Binding-site contacts:
Ligand atom O6 contacts residue ASN331 of chain 1.B at 3.5 Å.
Ligand atom C4 contacts residue SER324 of chain 1.B at 3.4 Å.
Ligand atom O6 contacts residue THR358 of chain 1.B at 3.1 Å (h-bond).
Ligand atom N2 contacts residue ASN328 of chain 1.B at 2.8 Å (h-bond).
Ligand atom O6 contacts residue SER324 of chain 1.B at 2.7 Å (h-bond).
Ligand atom C7 contacts residue THR358 of chain 1.B at 3.9 Å.
Ligand atom C8 contacts residue THR358 of chain 1.B at 3.6 Å.
Ligand atom C7 contacts residue ASN328 of chain 1.B at 3.9 Å.
Ligand atom C1 contacts residue THR360 of chain 1.B at 3.4 Å.
Ligand atom C7 contacts residue LEU325 of chain 1.B at 3.7 Å (hydrophobic).
Ligand atom C6 contacts residue SER324 of chain 1.B at 3.8 Å.
Ligand atom O4 contacts residue ASP323 of chain 1.B at 3.7 Å.
Ligand atom O3 contacts residue ASP323 of chain 1.B at 3.8 Å.
Ligand atom C1 contacts residue ASN331 of chain 1.B at 3.5 Å.
Ligand atom C3 contacts residue ASN328 of chain 1.B at 3.8 Å.
Ligand atom C5 contacts residue SER324 of chain 1.B at 3.8 Å.
Ligand atom C2 contacts residue ASN328 of chain 1.B at 2.5 Å.
Ligand atom C6 contacts residue ASN331 of chain 1.B at 3.8 Å.
Ligand atom O6 contacts residue PHE321 of chain 1.B at 3.5 Å.
Ligand atom O5 contacts residue SER324 of chain 1.B at 3.7 Å.
Ligand atom N2 contacts residue THR358 of chain 1.B at 3.4 Å.
Ligand atom O7 contacts residue LEU325 of chain 1.B at 2.6 Å (h-bond).
Ligand atom C8 contacts residue ASP355 of chain 1.B at 3.7 Å.
Ligand atom O5 contacts residue ASN328 of chain 1.B at 2.5 Å (h-bond).
Ligand atom O5 contacts residue ASN331 of chain 1.B at 2.9 Å (h-bond).
Ligand atom O5 contacts residue THR358 of chain 1.B at 3.5 Å (h-bond).
Ligand atom O3 contacts residue THR358 of chain 1.B at 3.0 Å (h-bond).
Ligand atom C5 contacts residue ASP323 of chain 1.B at 3.5 Å.
Ligand atom C6 contacts residue THR330 of chain 1.B at 3.9 Å.
Ligand atom C3 contacts residue THR360 of chain 1.B at 4.0 Å.
Ligand atom C2 contacts residue THR360 of chain 1.B at 4.0 Å.
Ligand atom O3 contacts residue ASN91 of chain 1.B at 3.7 Å.
Ligand atom O7 contacts residue ASP323 of chain 1.B at 3.8 Å.
Ligand atom C3 contacts residue THR358 of chain 1.B at 3.1 Å.
Ligand atom C5 contacts residue ASN328 of chain 1.B at 3.7 Å.
Ligand atom O3 contacts residue SER324 of chain 1.B at 3.8 Å.
Ligand atom O7 contacts residue SER324 of chain 1.B at 3.4 Å.
Ligand atom C1 contacts residue ASN328 of chain 1.B at 1.4 Å.
Ligand atom C2 contacts residue SER324 of chain 1.B at 4.0 Å.
Ligand atom C6 contacts residue ASP323 of chain 1.B at 3.9 Å.

Sequence of chain 1.B:
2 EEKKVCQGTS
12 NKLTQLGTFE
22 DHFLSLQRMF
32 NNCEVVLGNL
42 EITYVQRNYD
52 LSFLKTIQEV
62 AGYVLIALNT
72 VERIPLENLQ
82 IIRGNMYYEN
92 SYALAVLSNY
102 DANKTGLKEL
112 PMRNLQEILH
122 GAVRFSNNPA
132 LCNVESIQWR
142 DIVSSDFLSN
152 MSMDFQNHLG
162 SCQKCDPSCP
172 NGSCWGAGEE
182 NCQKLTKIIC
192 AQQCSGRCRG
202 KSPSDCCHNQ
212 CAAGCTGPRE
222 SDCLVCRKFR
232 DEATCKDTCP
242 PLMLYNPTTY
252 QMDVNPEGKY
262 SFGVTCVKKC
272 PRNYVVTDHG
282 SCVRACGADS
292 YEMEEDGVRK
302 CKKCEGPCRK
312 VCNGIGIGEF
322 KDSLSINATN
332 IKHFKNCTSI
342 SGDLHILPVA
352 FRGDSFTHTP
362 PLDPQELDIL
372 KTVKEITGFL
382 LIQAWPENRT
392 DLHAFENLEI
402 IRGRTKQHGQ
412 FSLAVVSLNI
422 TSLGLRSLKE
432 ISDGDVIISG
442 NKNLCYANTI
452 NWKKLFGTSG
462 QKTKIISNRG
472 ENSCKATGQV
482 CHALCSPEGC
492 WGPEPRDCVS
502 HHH

The small molecule below binds the protein below.
Small molecule (SMILES): CC(=O)N[C@H]1[C@H](O[C@H]2[C@H](O)[C@@H](NC(C)=O)CO[C@@H]2CO)O[C@H](CO)[C@@H](O[C@@H]2O[C@H](CO[C@H]3O[C@H](CO)[C@@H](O)[C@H](O)[C@@H]3O)[C@@H](O)[C@H](O[C@H]3O[C@H](CO)[C@@H](O)[C@H](O)[C@@H]3O)[C@@H]2O)[C@@H]1O